The protein below binds the small molecule below.
Small molecule (SMILES): CC(=O)N[C@@H]1[C@@H](O)[C@H](O)[C@@H](CO)O[C@H]1O

Binding-site contacts:
Ligand atom O7 contacts residue ASN154 of chain 18.A at 3.8 Å.
Ligand atom C4 contacts residue ASN154 of chain 18.A at 4.2 Å.
Ligand atom C1 contacts residue ASN154 of chain 18.A at 1.4 Å.
Ligand atom C5 contacts residue ASN154 of chain 18.A at 3.7 Å.
Ligand atom C3 contacts residue ASN154 of chain 18.A at 3.8 Å.
Ligand atom C2 contacts residue ASN154 of chain 18.A at 2.5 Å.
Ligand atom C8 contacts residue ASN154 of chain 18.A at 4.2 Å.
Ligand atom C7 contacts residue ASN154 of chain 18.A at 3.5 Å.
Ligand atom N2 contacts residue ASN154 of chain 18.A at 2.9 Å (h-bond).
Ligand atom O5 contacts residue ASN154 of chain 18.A at 2.4 Å (h-bond).
Ligand atom C1 contacts residue SER156 of chain 18.A at 4.3 Å.

Sequence of chain 18.A:
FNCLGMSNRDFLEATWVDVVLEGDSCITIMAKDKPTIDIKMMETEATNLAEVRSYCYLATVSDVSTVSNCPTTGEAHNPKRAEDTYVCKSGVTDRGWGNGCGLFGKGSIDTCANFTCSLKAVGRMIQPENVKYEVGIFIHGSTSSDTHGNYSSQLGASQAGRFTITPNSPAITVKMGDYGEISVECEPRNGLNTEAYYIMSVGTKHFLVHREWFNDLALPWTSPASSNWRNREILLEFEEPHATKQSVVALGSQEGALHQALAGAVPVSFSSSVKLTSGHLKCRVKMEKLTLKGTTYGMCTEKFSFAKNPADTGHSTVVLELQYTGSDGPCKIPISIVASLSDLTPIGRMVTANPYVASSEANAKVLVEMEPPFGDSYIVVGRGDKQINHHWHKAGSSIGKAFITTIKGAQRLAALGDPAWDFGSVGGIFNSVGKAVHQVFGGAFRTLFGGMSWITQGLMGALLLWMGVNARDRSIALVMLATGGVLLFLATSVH